Binding-site contacts:
Ligand atom C19 contacts residue HIS39 of chain 1.A at 3.6 Å.
Ligand atom C23 contacts residue GLU164 of chain 1.A at 3.4 Å.
Ligand atom C6 contacts residue ASN140 of chain 1.A at 3.3 Å.
Ligand atom C9 contacts residue HIS162 of chain 1.A at 3.4 Å.
Ligand atom C22 contacts residue GLU164 of chain 1.A at 3.3 Å.
Ligand atom F3 contacts residue PRO166 of chain 1.A at 3.6 Å.
Ligand atom F1 contacts residue GLN190 of chain 1.A at 3.1 Å.
Ligand atom O1 contacts residue HIS170 of chain 1.A at 3.5 Å.
Ligand atom O3 contacts residue MET163 of chain 1.A at 3.2 Å.
Ligand atom N1 contacts residue HIS162 of chain 1.A at 2.8 Å (h-bond).
Ligand atom C20 contacts residue MET163 of chain 1.A at 3.6 Å (hydrophobic).
Ligand atom F3 contacts residue GLU164 of chain 1.A at 3.1 Å.
Ligand atom C20 contacts residue ARG186 of chain 1.A at 3.8 Å.
Ligand atom O3 contacts residue GLU164 of chain 1.A at 2.8 Å (salt-bridge).
Ligand atom O1 contacts residue HIS161 of chain 1.A at 2.8 Å (h-bond).
Ligand atom N5 contacts residue CYS143 of chain 1.A at 2.8 Å (h-bond).
Ligand atom C21 contacts residue GLU164 of chain 1.A at 3.6 Å.
Ligand atom F3 contacts residue LEU165 of chain 1.A at 3.7 Å.
Ligand atom C3 contacts residue CYS143 of chain 1.A at 1.8 Å (hydrophobic).
Ligand atom C7 contacts residue ASN140 of chain 1.A at 3.5 Å.
Ligand atom O1 contacts residue PHE138 of chain 1.A at 3.5 Å.
Ligand atom N2 contacts residue PHE138 of chain 1.A at 3.6 Å.
Ligand atom N5 contacts residue SER142 of chain 1.A at 3.5 Å (h-bond).
Ligand atom F2 contacts residue LEU165 of chain 1.A at 3.6 Å.
Ligand atom C4 contacts residue CYS143 of chain 1.A at 3.3 Å (hydrophobic).
Ligand atom N4 contacts residue GLU164 of chain 1.A at 2.8 Å (salt-bridge).
Ligand atom F1 contacts residue MET163 of chain 1.A at 3.3 Å.
Ligand atom F2 contacts residue MET163 of chain 1.A at 2.9 Å.
Ligand atom F2 contacts residue GLU164 of chain 1.A at 2.8 Å.
Ligand atom N1 contacts residue CYS143 of chain 1.A at 3.0 Å (h-bond).
Ligand atom O4 contacts residue GLN187 of chain 1.A at 3.4 Å.
Ligand atom F1 contacts residue THR188 of chain 1.A at 3.2 Å.
Ligand atom C10 contacts residue GLN187 of chain 1.A at 3.6 Å.
Ligand atom C1 contacts residue HIS162 of chain 1.A at 3.6 Å.
Ligand atom C2 contacts residue CYS143 of chain 1.A at 2.8 Å (hydrophobic).
Ligand atom N5 contacts residue GLY141 of chain 1.A at 3.5 Å (h-bond).
Ligand atom O1 contacts residue GLU164 of chain 1.A at 3.5 Å.
Ligand atom C8 contacts residue GLU164 of chain 1.A at 3.5 Å.
Ligand atom C22 contacts residue MET163 of chain 1.A at 3.5 Å (hydrophobic).
Ligand atom N2 contacts residue GLU164 of chain 1.A at 3.2 Å (salt-bridge).

Sequence of chain 1.A:
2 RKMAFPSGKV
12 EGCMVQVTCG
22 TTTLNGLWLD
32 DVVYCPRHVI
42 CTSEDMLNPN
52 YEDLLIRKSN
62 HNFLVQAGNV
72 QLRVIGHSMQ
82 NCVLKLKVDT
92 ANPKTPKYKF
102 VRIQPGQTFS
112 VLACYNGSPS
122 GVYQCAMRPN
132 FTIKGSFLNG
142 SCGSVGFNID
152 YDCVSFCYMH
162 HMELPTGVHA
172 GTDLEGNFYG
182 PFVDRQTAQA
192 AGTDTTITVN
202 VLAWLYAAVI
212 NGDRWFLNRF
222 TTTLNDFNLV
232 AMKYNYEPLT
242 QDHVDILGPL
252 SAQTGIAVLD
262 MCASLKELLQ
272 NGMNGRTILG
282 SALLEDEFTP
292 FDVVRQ

A small-molecule ligand and the protein it binds are described below.
Small molecule (SMILES): [H]/N=C/[C@H](C[C@@H]1CCNC1=O)NC(=O)[C@@H]1[C@@H]2[C@H](CN1C(=O)[C@@H](NC(=O)C(F)(F)F)C(C)(C)C)C2(C)C